Sequence of chain 1.C:
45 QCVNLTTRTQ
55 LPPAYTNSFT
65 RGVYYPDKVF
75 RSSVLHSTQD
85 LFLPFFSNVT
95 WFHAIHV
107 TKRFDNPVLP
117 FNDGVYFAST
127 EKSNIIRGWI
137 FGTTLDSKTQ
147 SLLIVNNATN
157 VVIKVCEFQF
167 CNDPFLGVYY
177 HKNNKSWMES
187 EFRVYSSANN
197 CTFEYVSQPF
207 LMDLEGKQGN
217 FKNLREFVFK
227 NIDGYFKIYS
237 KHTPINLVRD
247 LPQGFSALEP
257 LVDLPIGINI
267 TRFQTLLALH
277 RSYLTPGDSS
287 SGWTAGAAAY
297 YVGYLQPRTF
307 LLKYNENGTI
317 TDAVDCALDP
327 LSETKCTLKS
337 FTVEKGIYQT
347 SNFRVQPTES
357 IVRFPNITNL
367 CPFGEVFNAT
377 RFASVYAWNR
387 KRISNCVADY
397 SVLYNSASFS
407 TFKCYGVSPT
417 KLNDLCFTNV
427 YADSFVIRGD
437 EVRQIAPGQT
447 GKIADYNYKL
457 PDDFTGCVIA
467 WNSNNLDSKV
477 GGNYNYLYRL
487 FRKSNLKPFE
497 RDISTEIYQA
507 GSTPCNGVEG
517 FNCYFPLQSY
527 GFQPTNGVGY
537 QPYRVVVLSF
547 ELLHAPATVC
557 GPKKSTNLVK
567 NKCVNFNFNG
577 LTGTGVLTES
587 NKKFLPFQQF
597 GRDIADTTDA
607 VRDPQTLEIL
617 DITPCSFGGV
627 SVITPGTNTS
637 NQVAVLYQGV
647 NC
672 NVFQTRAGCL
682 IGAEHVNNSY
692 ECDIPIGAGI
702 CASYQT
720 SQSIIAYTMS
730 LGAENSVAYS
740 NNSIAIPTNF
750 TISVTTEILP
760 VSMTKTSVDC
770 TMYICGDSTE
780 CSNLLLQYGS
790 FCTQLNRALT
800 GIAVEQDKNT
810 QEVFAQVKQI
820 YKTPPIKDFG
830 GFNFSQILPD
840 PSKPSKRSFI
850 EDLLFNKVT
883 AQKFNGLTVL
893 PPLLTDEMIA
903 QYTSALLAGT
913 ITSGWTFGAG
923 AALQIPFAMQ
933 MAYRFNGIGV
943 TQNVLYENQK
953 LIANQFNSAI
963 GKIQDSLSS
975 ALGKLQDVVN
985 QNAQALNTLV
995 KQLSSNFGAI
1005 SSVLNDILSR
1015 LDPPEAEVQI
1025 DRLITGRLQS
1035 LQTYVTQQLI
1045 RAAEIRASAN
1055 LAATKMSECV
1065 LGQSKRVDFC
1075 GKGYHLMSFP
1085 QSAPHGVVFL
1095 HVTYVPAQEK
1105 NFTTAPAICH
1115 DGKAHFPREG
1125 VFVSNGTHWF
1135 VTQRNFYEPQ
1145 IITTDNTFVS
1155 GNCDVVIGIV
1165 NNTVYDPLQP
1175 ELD

Sequence of chain 1.A:
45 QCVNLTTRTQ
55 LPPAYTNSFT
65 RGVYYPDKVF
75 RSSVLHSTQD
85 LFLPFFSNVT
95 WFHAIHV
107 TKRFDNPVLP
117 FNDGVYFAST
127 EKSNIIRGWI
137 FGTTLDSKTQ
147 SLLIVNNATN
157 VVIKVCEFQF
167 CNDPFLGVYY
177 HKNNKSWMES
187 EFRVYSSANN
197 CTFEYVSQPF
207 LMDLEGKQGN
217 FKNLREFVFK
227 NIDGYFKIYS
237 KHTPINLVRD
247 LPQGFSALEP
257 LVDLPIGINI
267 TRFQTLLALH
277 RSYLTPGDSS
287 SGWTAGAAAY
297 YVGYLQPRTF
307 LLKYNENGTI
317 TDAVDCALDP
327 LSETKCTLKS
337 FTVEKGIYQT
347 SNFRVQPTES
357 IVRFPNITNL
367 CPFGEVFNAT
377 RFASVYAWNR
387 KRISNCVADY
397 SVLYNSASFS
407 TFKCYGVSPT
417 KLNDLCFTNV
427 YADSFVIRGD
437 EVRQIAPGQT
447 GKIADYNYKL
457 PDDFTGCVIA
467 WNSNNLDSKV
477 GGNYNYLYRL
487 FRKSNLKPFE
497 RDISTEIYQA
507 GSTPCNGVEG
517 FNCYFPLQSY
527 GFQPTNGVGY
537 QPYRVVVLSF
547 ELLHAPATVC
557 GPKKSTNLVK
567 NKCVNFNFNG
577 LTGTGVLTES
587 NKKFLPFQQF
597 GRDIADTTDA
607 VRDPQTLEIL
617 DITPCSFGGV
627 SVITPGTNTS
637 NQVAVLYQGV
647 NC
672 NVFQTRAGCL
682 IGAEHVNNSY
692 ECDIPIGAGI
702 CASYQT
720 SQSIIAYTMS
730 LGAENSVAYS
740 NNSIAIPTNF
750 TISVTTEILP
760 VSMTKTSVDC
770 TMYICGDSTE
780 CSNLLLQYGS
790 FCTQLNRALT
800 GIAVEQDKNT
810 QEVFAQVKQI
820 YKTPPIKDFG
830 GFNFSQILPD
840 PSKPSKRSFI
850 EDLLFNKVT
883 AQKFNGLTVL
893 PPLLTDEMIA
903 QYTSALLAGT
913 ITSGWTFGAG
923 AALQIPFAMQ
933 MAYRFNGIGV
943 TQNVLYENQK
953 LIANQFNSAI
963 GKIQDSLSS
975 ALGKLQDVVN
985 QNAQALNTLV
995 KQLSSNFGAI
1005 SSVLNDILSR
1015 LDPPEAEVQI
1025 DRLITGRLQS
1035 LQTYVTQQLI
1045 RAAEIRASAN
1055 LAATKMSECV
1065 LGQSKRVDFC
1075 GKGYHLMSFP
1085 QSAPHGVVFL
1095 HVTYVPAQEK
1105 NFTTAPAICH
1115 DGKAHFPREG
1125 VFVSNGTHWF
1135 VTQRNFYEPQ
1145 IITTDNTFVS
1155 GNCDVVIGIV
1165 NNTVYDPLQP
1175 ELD

A small-molecule ligand and the protein it binds are described below.
Small molecule (SMILES): CC(=O)N[C@@H]1[C@@H](O)[C@H](O)[C@@H](CO)O[C@H]1O

Binding-site contacts:
Ligand atom O5 contacts residue ASP827 of chain 1.A at 4.4 Å.
Ligand atom O5 contacts residue ASN740 of chain 1.C at 2.4 Å (h-bond).
Ligand atom C2 contacts residue ASN740 of chain 1.C at 2.5 Å.
Ligand atom O6 contacts residue ASP827 of chain 1.A at 4.2 Å.
Ligand atom C5 contacts residue ASN740 of chain 1.C at 3.6 Å.
Ligand atom C8 contacts residue ASN740 of chain 1.C at 3.5 Å.
Ligand atom O7 contacts residue ASN740 of chain 1.C at 3.0 Å (h-bond).
Ligand atom C3 contacts residue ASN740 of chain 1.C at 3.8 Å.
Ligand atom C4 contacts residue ASN740 of chain 1.C at 4.2 Å.
Ligand atom N2 contacts residue ASN740 of chain 1.C at 2.9 Å (h-bond).
Ligand atom C1 contacts residue ASN740 of chain 1.C at 1.4 Å.
Ligand atom C7 contacts residue ASN740 of chain 1.C at 3.2 Å.
Ligand atom C8 contacts residue ASN741 of chain 1.C at 4.1 Å.